Binding-site contacts:
Ligand atom OX1 contacts residue ARG45 of chain 1.C at 2.9 Å (salt-bridge).
Ligand atom C5A contacts residue TYR97 of chain 1.D at 3.5 Å (hydrophobic).
Ligand atom O4P contacts residue GLY73 of chain 1.D at 3.4 Å.
Ligand atom O3P contacts residue GLY73 of chain 1.D at 3.2 Å (h-bond).
Ligand atom CB contacts residue TYR97 of chain 1.D at 3.5 Å (hydrophobic).
Ligand atom O3P contacts residue SER74 of chain 1.D at 2.4 Å (h-bond).
Ligand atom OT contacts residue SER321 of chain 1.D at 2.9 Å (h-bond).
Ligand atom CZ contacts residue GLU320 of chain 1.D at 3.6 Å.
Ligand atom P contacts residue ARG45 of chain 1.C at 3.4 Å.
Ligand atom C contacts residue THR336 of chain 1.D at 3.6 Å.
Ligand atom P contacts residue SER191 of chain 1.D at 3.5 Å.
Ligand atom O4P contacts residue SER191 of chain 1.D at 2.9 Å (h-bond).
Ligand atom OT contacts residue ARG356 of chain 1.D at 2.9 Å (salt-bridge).
Ligand atom C5 contacts residue TYR97 of chain 1.D at 3.5 Å (hydrophobic).
Ligand atom O4P contacts residue SER74 of chain 1.D at 3.6 Å (h-bond).
Ligand atom O2P contacts residue SER191 of chain 1.D at 3.0 Å (h-bond).
Ligand atom O3 contacts residue ASN144 of chain 1.D at 2.6 Å (h-bond).
Ligand atom O2P contacts residue SER193 of chain 1.D at 2.7 Å (h-bond).
Ligand atom NH contacts residue GLU320 of chain 1.D at 2.5 Å (salt-bridge).
Ligand atom O contacts residue ARG356 of chain 1.D at 3.4 Å (salt-bridge).
Ligand atom O1P contacts residue ARG45 of chain 1.C at 2.5 Å (salt-bridge).
Ligand atom O contacts residue LEU322 of chain 1.D at 3.6 Å.
Ligand atom O3P contacts residue SER72 of chain 1.D at 3.3 Å.
Ligand atom O2P contacts residue GLY73 of chain 1.D at 3.1 Å (h-bond).
Ligand atom P contacts residue GLY73 of chain 1.D at 3.5 Å.
Ligand atom O3P contacts residue ARG45 of chain 1.C at 3.1 Å (salt-bridge).
Ligand atom CZ contacts residue THR46 of chain 1.C at 3.3 Å.
Ligand atom OX1 contacts residue ARG102 of chain 1.D at 2.9 Å (salt-bridge).
Ligand atom SD contacts residue GLU320 of chain 1.D at 3.5 Å (salt-bridge).
Ligand atom C2A contacts residue ASP169 of chain 1.D at 3.4 Å.
Ligand atom O2P contacts residue TYR43 of chain 1.C at 3.6 Å (h-bond).
Ligand atom N1 contacts residue ASP169 of chain 1.D at 2.9 Å (salt-bridge).
Ligand atom O1P contacts residue TYR43 of chain 1.C at 2.8 Å (h-bond).
Ligand atom CE contacts residue ARG45 of chain 1.C at 3.1 Å.
Ligand atom OX1 contacts residue ASN223 of chain 1.C at 3.1 Å (h-bond).
Ligand atom O contacts residue ASN144 of chain 1.D at 3.2 Å (h-bond).
Ligand atom NH contacts residue GLU42 of chain 1.C at 3.5 Å (salt-bridge).
Ligand atom OT contacts residue THR336 of chain 1.D at 3.2 Å.
Ligand atom C contacts residue LEU322 of chain 1.D at 3.6 Å (hydrophobic).
Ligand atom C4A contacts residue TYR97 of chain 1.D at 3.5 Å (hydrophobic).

Sequence of chain 1.D:
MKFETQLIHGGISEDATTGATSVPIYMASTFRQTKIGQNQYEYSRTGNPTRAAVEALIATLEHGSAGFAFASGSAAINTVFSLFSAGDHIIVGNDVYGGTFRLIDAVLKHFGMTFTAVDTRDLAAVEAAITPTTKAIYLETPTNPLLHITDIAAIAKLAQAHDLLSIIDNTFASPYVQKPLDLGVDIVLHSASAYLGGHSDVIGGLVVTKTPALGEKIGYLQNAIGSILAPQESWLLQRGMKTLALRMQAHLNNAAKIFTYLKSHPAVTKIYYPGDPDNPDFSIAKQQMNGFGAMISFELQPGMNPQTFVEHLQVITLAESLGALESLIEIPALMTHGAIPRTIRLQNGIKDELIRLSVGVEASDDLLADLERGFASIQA

Sequence of chain 1.C:
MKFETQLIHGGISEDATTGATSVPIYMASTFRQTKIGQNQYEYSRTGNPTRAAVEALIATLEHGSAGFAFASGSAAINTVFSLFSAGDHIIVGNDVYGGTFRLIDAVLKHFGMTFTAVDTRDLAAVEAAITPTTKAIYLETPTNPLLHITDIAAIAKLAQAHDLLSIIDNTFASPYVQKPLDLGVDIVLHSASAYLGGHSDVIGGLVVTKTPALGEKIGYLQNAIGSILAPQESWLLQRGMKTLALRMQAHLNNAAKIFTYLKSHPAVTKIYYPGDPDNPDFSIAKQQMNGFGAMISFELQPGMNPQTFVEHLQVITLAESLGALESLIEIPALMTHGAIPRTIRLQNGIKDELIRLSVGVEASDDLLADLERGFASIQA

This protein binds this small molecule.
Small molecule (SMILES): Cc1ncc(COP(=O)(O)O)c(/C=N/[C@@H](CCSC[C@H](N)C(=O)O)C(=O)O)c1O